This small molecule binds to this protein.
Small molecule (SMILES): C[C@H](NC(=O)CCC(=O)c1cccs1)c1cccnc1

Binding-site contacts:
Ligand atom C3 contacts residue SO41 of chain 1.E at 3.7 Å.
Ligand atom C2 contacts residue TRP193 of chain 1.A at 3.6 Å (hydrophobic).
Ligand atom N1 contacts residue GLY194 of chain 1.A at 3.6 Å (h-bond).
Ligand atom C11 contacts residue TRP193 of chain 1.A at 4.1 Å (hydrophobic).
Ligand atom C14 contacts residue TRP193 of chain 1.A at 3.9 Å (hydrophobic).
Ligand atom C3 contacts residue TRP193 of chain 1.A at 3.7 Å (hydrophobic).
Ligand atom C12 contacts residue TRP193 of chain 1.A at 4.1 Å (hydrophobic).
Ligand atom C3 contacts residue HIS40 of chain 1.A at 4.1 Å.
Ligand atom S contacts residue HIS40 of chain 1.A at 3.9 Å.
Ligand atom C4 contacts residue HIS40 of chain 1.A at 3.8 Å.
Ligand atom O contacts residue GLY194 of chain 1.A at 3.1 Å (h-bond).
Ligand atom C11 contacts residue SER177 of chain 1.A at 4.0 Å.
Ligand atom C12 contacts residue CYS173 of chain 1.A at 4.1 Å (hydrophobic).
Ligand atom C14 contacts residue GLY196 of chain 1.A at 3.3 Å.
Ligand atom C2 contacts residue SO41 of chain 1.E at 3.6 Å.
Ligand atom C13 contacts residue TRP193 of chain 1.A at 3.7 Å (hydrophobic).
Ligand atom C contacts residue GLY194 of chain 1.A at 4.0 Å.
Ligand atom C10 contacts residue GLY194 of chain 1.A at 3.9 Å.
Ligand atom C7 contacts residue HIS40 of chain 1.A at 3.9 Å.
Ligand atom C2 contacts residue SER192 of chain 1.A at 3.9 Å.
Ligand atom C5 contacts residue HIS40 of chain 1.A at 3.5 Å.
Ligand atom O1 contacts residue HIS40 of chain 1.A at 3.8 Å.
Ligand atom C12 contacts residue VAL191 of chain 1.A at 3.7 Å (hydrophobic).
Ligand atom N contacts residue SO41 of chain 1.E at 2.6 Å (h-bond).
Ligand atom C2 contacts residue GLY194 of chain 1.A at 4.0 Å.
Ligand atom C12 contacts residue SER172 of chain 1.A at 3.4 Å.
Ligand atom C1 contacts residue SO41 of chain 1.E at 3.4 Å.
Ligand atom C7 contacts residue SO41 of chain 1.E at 3.8 Å.
Ligand atom C14 contacts residue GLY194 of chain 1.A at 3.4 Å.
Ligand atom C4 contacts residue SO41 of chain 1.E at 3.0 Å.
Ligand atom C13 contacts residue GLY194 of chain 1.A at 4.1 Å.
Ligand atom N1 contacts residue GLY196 of chain 1.A at 3.4 Å (h-bond).
Ligand atom N1 contacts residue TRP193 of chain 1.A at 3.7 Å.
Ligand atom C11 contacts residue CYS173 of chain 1.A at 4.0 Å (hydrophobic).
Ligand atom C6 contacts residue HIS40 of chain 1.A at 3.4 Å.
Ligand atom C3 contacts residue SER192 of chain 1.A at 3.5 Å.
Ligand atom O1 contacts residue LEU81 of chain 1.A at 3.6 Å.
Ligand atom O contacts residue TRP193 of chain 1.A at 3.4 Å.
Ligand atom C13 contacts residue SER172 of chain 1.A at 3.1 Å.
Ligand atom N1 contacts residue SER172 of chain 1.A at 3.7 Å.

Sequence of chain 1.A:
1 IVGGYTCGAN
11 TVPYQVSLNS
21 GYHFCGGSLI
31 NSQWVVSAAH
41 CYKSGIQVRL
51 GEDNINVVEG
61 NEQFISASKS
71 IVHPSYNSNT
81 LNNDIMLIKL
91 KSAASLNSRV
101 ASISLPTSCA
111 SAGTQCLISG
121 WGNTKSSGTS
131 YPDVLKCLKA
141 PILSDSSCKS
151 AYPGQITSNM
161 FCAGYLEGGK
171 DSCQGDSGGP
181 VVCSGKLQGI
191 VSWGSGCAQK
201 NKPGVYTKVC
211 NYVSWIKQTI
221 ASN